Binding-site contacts:
Ligand atom C48 contacts residue MET648 of chain 1.A at 3.8 Å (hydrophobic).
Ligand atom C01 contacts residue LYS675 of chain 1.A at 3.4 Å.
Ligand atom C08 contacts residue ILE721 of chain 1.A at 3.9 Å (hydrophobic).
Ligand atom N24 contacts residue ASP793 of chain 1.A at 3.7 Å.
Ligand atom F64 contacts residue MET796 of chain 1.A at 3.6 Å.
Ligand atom O72 contacts residue VAL724 of chain 1.A at 2.7 Å (h-bond).
Ligand atom C01 contacts residue ASP807 of chain 1.A at 3.8 Å.
Ligand atom C11 contacts residue ILE673 of chain 1.A at 3.5 Å (hydrophobic).
Ligand atom O05 contacts residue ILE721 of chain 1.A at 3.6 Å.
Ligand atom N17 contacts residue LYS675 of chain 1.A at 3.4 Å (salt-bridge).
Ligand atom C76 contacts residue GLU722 of chain 1.A at 3.3 Å.
Ligand atom C38 contacts residue ASP728 of chain 1.A at 3.9 Å.
Ligand atom C53 contacts residue THR646 of chain 1.A at 3.8 Å.
Ligand atom C34 contacts residue ASP728 of chain 1.A at 3.3 Å.
Ligand atom O16 contacts residue LYS675 of chain 1.A at 2.6 Å (salt-bridge).
Ligand atom C73 contacts residue VAL724 of chain 1.A at 3.6 Å (hydrophobic).
Ligand atom O72 contacts residue GLU722 of chain 1.A at 3.6 Å.
Ligand atom C29 contacts residue THR729 of chain 1.A at 3.7 Å.
Ligand atom C76 contacts residue TYR709 of chain 1.A at 3.8 Å (hydrophobic).
Ligand atom O72 contacts residue VAL723 of chain 1.A at 3.6 Å.
Ligand atom F64 contacts residue TRP656 of chain 1.A at 3.5 Å.
Ligand atom C45 contacts residue MET648 of chain 1.A at 3.8 Å (hydrophobic).
Ligand atom C69 contacts residue MET796 of chain 1.A at 3.7 Å (hydrophobic).
Ligand atom C76 contacts residue ILE721 of chain 1.A at 3.7 Å (hydrophobic).
Ligand atom C45 contacts residue TRP656 of chain 1.A at 3.5 Å (hydrophobic).
Ligand atom C06 contacts residue ILE721 of chain 1.A at 3.7 Å (hydrophobic).
Ligand atom C61 contacts residue MET796 of chain 1.A at 3.6 Å (hydrophobic).
Ligand atom O16 contacts residue PRO654 of chain 1.A at 3.3 Å.
Ligand atom C31 contacts residue THR729 of chain 1.A at 3.7 Å.
Ligand atom S14 contacts residue LYS675 of chain 1.A at 3.6 Å (salt-bridge).
Ligand atom C73 contacts residue GLU722 of chain 1.A at 3.2 Å.
Ligand atom C08 contacts residue TYR709 of chain 1.A at 3.6 Å (hydrophobic).
Ligand atom C08 contacts residue ILE806 of chain 1.A at 3.6 Å (hydrophobic).
Ligand atom C34 contacts residue ASN732 of chain 1.A at 3.6 Å.
Ligand atom C66 contacts residue TRP656 of chain 1.A at 3.6 Å (hydrophobic).
Ligand atom O15 contacts residue TRP656 of chain 1.A at 3.0 Å (h-bond).
Ligand atom O05 contacts residue LYS675 of chain 1.A at 2.9 Å (salt-bridge).
Ligand atom O15 contacts residue MET648 of chain 1.A at 3.4 Å.
Ligand atom N65 contacts residue ILE806 of chain 1.A at 3.8 Å.
Ligand atom N07 contacts residue ILE721 of chain 1.A at 3.9 Å.

The protein below binds the small molecule below.
Small molecule (SMILES): COc1ncc(N2CCOCC2)cc1S(=O)(=O)Nc1ccnc(-c2ccc(CN3CCN(C(C)C)CC3)cc2F)c1

Sequence of chain 1.A:
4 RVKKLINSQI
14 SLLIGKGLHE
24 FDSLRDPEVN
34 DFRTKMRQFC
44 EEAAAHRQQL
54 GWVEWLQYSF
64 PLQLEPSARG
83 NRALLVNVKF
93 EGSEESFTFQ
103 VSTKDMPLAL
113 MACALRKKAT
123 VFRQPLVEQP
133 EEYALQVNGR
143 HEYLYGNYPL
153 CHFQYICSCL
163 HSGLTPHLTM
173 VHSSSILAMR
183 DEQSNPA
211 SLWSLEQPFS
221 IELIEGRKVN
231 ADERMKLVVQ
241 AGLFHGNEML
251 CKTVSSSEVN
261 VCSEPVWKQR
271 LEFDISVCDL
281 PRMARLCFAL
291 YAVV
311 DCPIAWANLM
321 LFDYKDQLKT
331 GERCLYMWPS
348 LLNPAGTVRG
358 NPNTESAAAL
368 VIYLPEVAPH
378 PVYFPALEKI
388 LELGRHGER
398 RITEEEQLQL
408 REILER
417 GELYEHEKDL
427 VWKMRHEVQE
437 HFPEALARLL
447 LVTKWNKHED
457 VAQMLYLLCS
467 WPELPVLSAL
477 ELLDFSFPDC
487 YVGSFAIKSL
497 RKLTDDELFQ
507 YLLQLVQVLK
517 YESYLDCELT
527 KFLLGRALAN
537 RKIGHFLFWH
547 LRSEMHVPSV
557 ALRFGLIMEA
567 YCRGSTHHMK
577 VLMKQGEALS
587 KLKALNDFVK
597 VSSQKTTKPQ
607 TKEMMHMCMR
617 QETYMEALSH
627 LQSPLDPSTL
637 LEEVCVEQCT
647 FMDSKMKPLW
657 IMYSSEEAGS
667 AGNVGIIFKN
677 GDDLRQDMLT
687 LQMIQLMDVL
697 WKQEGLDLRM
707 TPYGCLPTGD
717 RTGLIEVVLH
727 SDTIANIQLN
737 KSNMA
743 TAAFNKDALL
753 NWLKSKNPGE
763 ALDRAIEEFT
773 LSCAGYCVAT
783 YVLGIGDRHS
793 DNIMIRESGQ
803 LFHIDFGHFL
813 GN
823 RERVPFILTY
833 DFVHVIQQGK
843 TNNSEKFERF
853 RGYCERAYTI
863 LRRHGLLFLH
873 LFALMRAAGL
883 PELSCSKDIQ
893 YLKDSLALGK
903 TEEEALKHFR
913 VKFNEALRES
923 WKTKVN